Sequence of chain 1.C:
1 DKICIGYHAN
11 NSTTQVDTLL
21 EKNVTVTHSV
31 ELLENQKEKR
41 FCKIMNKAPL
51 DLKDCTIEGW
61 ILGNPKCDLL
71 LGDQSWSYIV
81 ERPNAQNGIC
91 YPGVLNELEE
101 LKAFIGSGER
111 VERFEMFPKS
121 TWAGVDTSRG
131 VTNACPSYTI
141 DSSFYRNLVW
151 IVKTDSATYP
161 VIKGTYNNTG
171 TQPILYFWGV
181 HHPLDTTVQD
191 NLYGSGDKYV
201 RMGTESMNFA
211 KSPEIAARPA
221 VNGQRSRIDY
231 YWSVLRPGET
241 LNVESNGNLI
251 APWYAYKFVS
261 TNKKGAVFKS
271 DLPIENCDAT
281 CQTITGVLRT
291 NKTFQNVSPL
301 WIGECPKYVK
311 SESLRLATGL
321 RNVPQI

Binding-site contacts:
Ligand atom O7 contacts residue ASN23 of chain 1.C at 2.8 Å (h-bond).
Ligand atom C3 contacts residue GLN15 of chain 1.C at 4.4 Å.
Ligand atom C7 contacts residue ASN23 of chain 1.C at 3.4 Å.
Ligand atom O5 contacts residue ASN23 of chain 1.C at 2.5 Å (h-bond).
Ligand atom C2 contacts residue GLN15 of chain 1.C at 3.5 Å.
Ligand atom O7 contacts residue GLN15 of chain 1.C at 3.2 Å (h-bond).
Ligand atom C1 contacts residue GLN15 of chain 1.C at 4.2 Å.
Ligand atom O3 contacts residue ASN23 of chain 1.C at 3.1 Å (h-bond).
Ligand atom N2 contacts residue ASN23 of chain 1.C at 3.3 Å (h-bond).
Ligand atom C3 contacts residue ASN23 of chain 1.C at 3.6 Å.
Ligand atom C2 contacts residue ASN23 of chain 1.C at 2.4 Å.
Ligand atom N2 contacts residue GLN15 of chain 1.C at 3.8 Å.
Ligand atom C7 contacts residue GLN15 of chain 1.C at 3.7 Å.
Ligand atom C4 contacts residue ASN23 of chain 1.C at 4.3 Å.
Ligand atom C5 contacts residue ASN23 of chain 1.C at 3.7 Å.
Ligand atom C1 contacts residue ASN23 of chain 1.C at 1.5 Å.

The small molecule below binds the protein below.
Small molecule (SMILES): CC(=O)N[C@@H]1[C@@H](O)[C@H](O)[C@@H](CO)O[C@H]1O